Binding-site contacts:
Ligand atom N26 contacts residue PRO117 of chain 1.B at 3.4 Å (h-bond).
Ligand atom C18 contacts residue LEU167 of chain 1.B at 3.7 Å (hydrophobic).
Ligand atom C21 contacts residue LEU167 of chain 1.B at 3.5 Å (hydrophobic).
Ligand atom C25 contacts residue GLY119 of chain 1.B at 3.5 Å.
Ligand atom C14 contacts residue LEU116 of chain 1.B at 3.5 Å (hydrophobic).
Ligand atom N22 contacts residue ALA64 of chain 1.B at 3.7 Å.
Ligand atom F09 contacts residue GLY177 of chain 1.B at 3.5 Å.
Ligand atom C21 contacts residue GLU114 of chain 1.B at 3.7 Å.
Ligand atom N19 contacts residue LEU167 of chain 1.B at 3.6 Å.
Ligand atom F09 contacts residue ARG164 of chain 1.B at 3.7 Å.
Ligand atom F09 contacts residue ASN165 of chain 1.B at 3.1 Å.
Ligand atom N17 contacts residue LEU167 of chain 1.B at 3.7 Å.
Ligand atom F09 contacts residue ILE166 of chain 1.B at 3.6 Å.
Ligand atom C05 contacts residue GLY177 of chain 1.B at 3.6 Å.
Ligand atom C14 contacts residue GLY119 of chain 1.B at 3.4 Å.
Ligand atom C21 contacts residue ALA64 of chain 1.B at 3.4 Å (hydrophobic).
Ligand atom F09 contacts residue LEU167 of chain 1.B at 3.6 Å.
Ligand atom C15 contacts residue LEU116 of chain 1.B at 3.7 Å (hydrophobic).
Ligand atom C20 contacts residue ALA64 of chain 1.B at 3.5 Å (hydrophobic).
Ligand atom C07 contacts residue ARG164 of chain 1.B at 3.2 Å.
Ligand atom C20 contacts residue GLU114 of chain 1.B at 3.0 Å.
Ligand atom C06 contacts residue LEU167 of chain 1.B at 3.6 Å (hydrophobic).
Ligand atom C04 contacts residue DMS1 of chain 1.F at 3.7 Å.
Ligand atom C20 contacts residue LEU116 of chain 1.B at 3.7 Å (hydrophobic).
Ligand atom C07 contacts residue LEU167 of chain 1.B at 3.6 Å (hydrophobic).
Ligand atom C15 contacts residue LEU39 of chain 1.B at 3.6 Å (hydrophobic).
Ligand atom N19 contacts residue LEU116 of chain 1.B at 3.0 Å (h-bond).
Ligand atom C14 contacts residue TYR115 of chain 1.B at 3.7 Å (hydrophobic).
Ligand atom N17 contacts residue TYR115 of chain 1.B at 3.5 Å.
Ligand atom N17 contacts residue LEU116 of chain 1.B at 3.0 Å (h-bond).
Ligand atom C25 contacts residue PRO117 of chain 1.B at 3.1 Å (hydrophobic).
Ligand atom C06 contacts residue DMS1 of chain 1.F at 3.7 Å.
Ligand atom C05 contacts residue DMS1 of chain 1.F at 3.6 Å.
Ligand atom N22 contacts residue LEU167 of chain 1.B at 3.6 Å.
Ligand atom C20 contacts residue LEU167 of chain 1.B at 3.5 Å (hydrophobic).
Ligand atom C25 contacts residue TYR115 of chain 1.B at 3.5 Å (hydrophobic).
Ligand atom C13 contacts residue GLY119 of chain 1.B at 3.3 Å.
Ligand atom C24 contacts residue GLY119 of chain 1.B at 3.5 Å.
Ligand atom C11 contacts residue LEU39 of chain 1.B at 3.6 Å (hydrophobic).
Ligand atom C29 contacts residue PRO117 of chain 1.B at 3.0 Å (hydrophobic).

The small molecule below binds the protein below.
Small molecule (SMILES): C[C@H](Nc1cc(-c2cnn(C)c2)cc(Nc2cnccn2)n1)c1ccc(F)cc1

Sequence of chain 1.B:
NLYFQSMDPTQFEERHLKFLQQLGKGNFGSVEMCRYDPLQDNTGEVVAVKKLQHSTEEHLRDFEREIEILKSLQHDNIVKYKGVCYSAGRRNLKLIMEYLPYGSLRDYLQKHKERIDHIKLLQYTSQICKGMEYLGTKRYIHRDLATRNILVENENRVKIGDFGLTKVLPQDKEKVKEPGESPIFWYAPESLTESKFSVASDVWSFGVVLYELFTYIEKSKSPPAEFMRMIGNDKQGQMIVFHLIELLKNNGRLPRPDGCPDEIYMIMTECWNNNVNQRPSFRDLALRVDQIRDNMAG